Binding-site contacts:
Ligand atom C3 contacts residue ZN1 of chain 1.H at 4.3 Å.
Ligand atom C3 contacts residue PHE93 of chain 1.B at 3.8 Å (hydrophobic).
Ligand atom N2 contacts residue CYS174 of chain 1.B at 3.8 Å.
Ligand atom C5 contacts residue SER48 of chain 1.B at 3.5 Å.
Ligand atom C4 contacts residue NAJ1 of chain 1.J at 3.9 Å.
Ligand atom C3 contacts residue VAL294 of chain 1.B at 4.3 Å (hydrophobic).
Ligand atom C5 contacts residue PHE93 of chain 1.B at 3.9 Å (hydrophobic).
Ligand atom C3 contacts residue NAJ1 of chain 1.J at 2.8 Å.
Ligand atom N2 contacts residue SER48 of chain 1.B at 3.4 Å (h-bond).
Ligand atom C4 contacts residue ZN1 of chain 1.H at 4.3 Å.
Ligand atom C5 contacts residue CYS174 of chain 1.B at 4.4 Å (hydrophobic).
Ligand atom N1 contacts residue CYS174 of chain 1.B at 3.4 Å (h-bond).
Ligand atom C4 contacts residue SER48 of chain 1.B at 3.8 Å.
Ligand atom N1 contacts residue NAJ1 of chain 1.J at 2.7 Å.
Ligand atom N1 contacts residue PHE93 of chain 1.B at 4.0 Å.
Ligand atom C5 contacts residue NAJ1 of chain 1.J at 3.8 Å.
Ligand atom C4 contacts residue LEU141 of chain 1.B at 4.1 Å (hydrophobic).
Ligand atom C5 contacts residue LEU141 of chain 1.B at 4.0 Å (hydrophobic).
Ligand atom N2 contacts residue PHE93 of chain 1.B at 3.9 Å.
Ligand atom N1 contacts residue SER48 of chain 1.B at 3.2 Å (h-bond).
Ligand atom N2 contacts residue NAJ1 of chain 1.J at 1.8 Å.
Ligand atom C3 contacts residue SER48 of chain 1.B at 3.8 Å.
Ligand atom N1 contacts residue ZN1 of chain 1.H at 2.1 Å.
Ligand atom N2 contacts residue ZN1 of chain 1.H at 3.2 Å.
Ligand atom C5 contacts residue HIS67 of chain 1.B at 3.2 Å.
Ligand atom C5 contacts residue ZN1 of chain 1.H at 3.1 Å.
Ligand atom N1 contacts residue HIS67 of chain 1.B at 3.1 Å (h-bond).
Ligand atom N2 contacts residue HIS67 of chain 1.B at 4.4 Å.
Ligand atom N1 contacts residue CYS46 of chain 1.B at 3.8 Å.
Ligand atom C4 contacts residue PHE93 of chain 1.B at 3.6 Å (hydrophobic).

The small molecule below binds the protein below.
Small molecule (SMILES): c1cn[nH]c1

Sequence of chain 1.B:
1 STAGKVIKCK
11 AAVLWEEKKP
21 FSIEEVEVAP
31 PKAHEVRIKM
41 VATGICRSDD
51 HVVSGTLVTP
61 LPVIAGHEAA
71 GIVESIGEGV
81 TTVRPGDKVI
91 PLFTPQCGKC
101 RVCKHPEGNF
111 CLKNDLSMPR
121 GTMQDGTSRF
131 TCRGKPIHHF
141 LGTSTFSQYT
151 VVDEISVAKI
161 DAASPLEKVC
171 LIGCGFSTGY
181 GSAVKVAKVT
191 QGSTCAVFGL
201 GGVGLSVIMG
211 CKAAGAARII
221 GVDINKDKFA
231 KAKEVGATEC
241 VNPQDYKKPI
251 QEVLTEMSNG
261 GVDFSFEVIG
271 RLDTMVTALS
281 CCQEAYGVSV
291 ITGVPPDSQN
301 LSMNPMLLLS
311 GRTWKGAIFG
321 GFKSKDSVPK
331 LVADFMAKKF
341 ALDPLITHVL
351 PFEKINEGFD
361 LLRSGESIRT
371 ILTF